Sequence of chain 4.A:
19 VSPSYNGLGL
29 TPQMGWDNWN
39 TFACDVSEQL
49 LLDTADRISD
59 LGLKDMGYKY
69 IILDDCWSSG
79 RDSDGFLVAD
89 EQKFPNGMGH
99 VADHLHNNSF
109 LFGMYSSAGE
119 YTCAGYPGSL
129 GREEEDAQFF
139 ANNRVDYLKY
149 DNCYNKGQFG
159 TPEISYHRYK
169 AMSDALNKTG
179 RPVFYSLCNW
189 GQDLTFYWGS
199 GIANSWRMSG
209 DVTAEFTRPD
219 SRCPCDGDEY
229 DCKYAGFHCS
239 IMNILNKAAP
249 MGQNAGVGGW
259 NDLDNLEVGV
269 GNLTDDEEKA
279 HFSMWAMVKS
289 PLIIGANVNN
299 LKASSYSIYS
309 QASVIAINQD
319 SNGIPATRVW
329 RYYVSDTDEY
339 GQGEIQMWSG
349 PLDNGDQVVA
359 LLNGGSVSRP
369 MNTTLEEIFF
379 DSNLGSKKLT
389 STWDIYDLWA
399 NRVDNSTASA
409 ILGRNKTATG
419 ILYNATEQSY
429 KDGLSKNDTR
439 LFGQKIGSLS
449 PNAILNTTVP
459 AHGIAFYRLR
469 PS

Sequence of chain 2.A:
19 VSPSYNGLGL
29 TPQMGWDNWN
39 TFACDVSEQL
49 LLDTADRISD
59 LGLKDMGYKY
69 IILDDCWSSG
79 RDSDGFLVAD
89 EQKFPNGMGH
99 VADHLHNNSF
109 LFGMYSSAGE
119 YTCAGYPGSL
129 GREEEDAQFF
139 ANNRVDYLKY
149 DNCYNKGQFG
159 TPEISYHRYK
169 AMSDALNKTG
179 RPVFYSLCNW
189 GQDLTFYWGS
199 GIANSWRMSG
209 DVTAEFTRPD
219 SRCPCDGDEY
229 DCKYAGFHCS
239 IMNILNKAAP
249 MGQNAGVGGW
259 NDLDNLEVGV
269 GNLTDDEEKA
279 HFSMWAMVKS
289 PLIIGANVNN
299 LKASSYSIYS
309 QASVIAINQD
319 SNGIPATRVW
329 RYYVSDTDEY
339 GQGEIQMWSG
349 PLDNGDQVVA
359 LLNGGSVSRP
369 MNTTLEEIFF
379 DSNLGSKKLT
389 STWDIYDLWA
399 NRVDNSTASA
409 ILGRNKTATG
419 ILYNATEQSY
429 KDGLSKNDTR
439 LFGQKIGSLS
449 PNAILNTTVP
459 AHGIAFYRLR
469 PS

This small molecule binds to this protein.
Small molecule (SMILES): OC[C@H]1O[C@H](OC[C@H]2O[C@@H](O)[C@H](O)[C@@H](O)[C@@H]2O)[C@H](O)[C@@H](O)[C@H]1O

Binding-site contacts:
Ligand atom O4 contacts residue ASP149 of chain 4.A at 2.2 Å (salt-bridge).
Ligand atom C1 contacts residue ASP209 of chain 4.A at 3.5 Å.
Ligand atom O1 contacts residue CYS121 of chain 4.A at 3.6 Å.
Ligand atom O2 contacts residue ASP209 of chain 4.A at 1.7 Å (salt-bridge).
Ligand atom O2 contacts residue TRP188 of chain 4.A at 3.6 Å (h-bond).
Ligand atom O3 contacts residue ARG205 of chain 4.A at 3.1 Å (salt-bridge).
Ligand atom C5 contacts residue ASP209 of chain 4.A at 3.8 Å.
Ligand atom O4 contacts residue GLY234 of chain 4.A at 3.2 Å (h-bond).
Ligand atom O5 contacts residue CYS121 of chain 4.A at 3.1 Å (h-bond).
Ligand atom C2 contacts residue CYS186 of chain 4.A at 3.5 Å (hydrophobic).
Ligand atom O2 contacts residue ARG205 of chain 4.A at 2.8 Å (salt-bridge).
Ligand atom C2 contacts residue TRP188 of chain 4.A at 3.8 Å (hydrophobic).
Ligand atom O4 contacts residue LYS147 of chain 4.A at 2.8 Å.
Ligand atom C1 contacts residue ASP149 of chain 4.A at 3.5 Å.
Ligand atom O4 contacts residue PHE235 of chain 4.A at 3.8 Å.
Ligand atom C3 contacts residue LYS147 of chain 4.A at 3.0 Å.
Ligand atom O2 contacts residue GLN251 of chain 2.A at 3.1 Å (h-bond).
Ligand atom O5 contacts residue CYS121 of chain 4.A at 3.8 Å.
Ligand atom C4 contacts residue ASP149 of chain 4.A at 3.1 Å.
Ligand atom C3 contacts residue GLN251 of chain 2.A at 3.5 Å.
Ligand atom C6 contacts residue TYR113 of chain 4.A at 3.2 Å (hydrophobic).
Ligand atom O3 contacts residue GLN251 of chain 2.A at 2.5 Å (h-bond).
Ligand atom C6 contacts residue CYS121 of chain 4.A at 3.5 Å (hydrophobic).
Ligand atom O2 contacts residue CYS186 of chain 4.A at 3.8 Å.
Ligand atom C6 contacts residue ASP149 of chain 4.A at 3.2 Å.
Ligand atom C5 contacts residue ASP149 of chain 4.A at 3.1 Å.
Ligand atom O4 contacts residue TYR113 of chain 4.A at 2.8 Å.
Ligand atom C2 contacts residue ARG205 of chain 4.A at 3.6 Å.
Ligand atom O6 contacts residue ASP209 of chain 4.A at 2.6 Å (salt-bridge).
Ligand atom C2 contacts residue ASP209 of chain 4.A at 3.0 Å.
Ligand atom C3 contacts residue ASP149 of chain 4.A at 3.8 Å.
Ligand atom O3 contacts residue LYS147 of chain 4.A at 2.0 Å (salt-bridge).
Ligand atom C2 contacts residue ASP149 of chain 4.A at 3.7 Å.
Ligand atom O6 contacts residue ASP73 of chain 4.A at 3.1 Å (salt-bridge).
Ligand atom C6 contacts residue ASP209 of chain 4.A at 3.6 Å.
Ligand atom C6 contacts residue ASP73 of chain 4.A at 3.5 Å.
Ligand atom C4 contacts residue LYS147 of chain 4.A at 3.1 Å.
Ligand atom O5 contacts residue ASP149 of chain 4.A at 2.7 Å (salt-bridge).
Ligand atom O3 contacts residue CYS186 of chain 4.A at 3.3 Å (h-bond).
Ligand atom O6 contacts residue ASP72 of chain 4.A at 3.8 Å.